A small-molecule ligand and the protein it binds are described below.
Small molecule (SMILES): OC[C@H]1O[C@@H](O)[C@H](O)[C@@H](O)[C@H]1O

Sequence of chain 1.A:
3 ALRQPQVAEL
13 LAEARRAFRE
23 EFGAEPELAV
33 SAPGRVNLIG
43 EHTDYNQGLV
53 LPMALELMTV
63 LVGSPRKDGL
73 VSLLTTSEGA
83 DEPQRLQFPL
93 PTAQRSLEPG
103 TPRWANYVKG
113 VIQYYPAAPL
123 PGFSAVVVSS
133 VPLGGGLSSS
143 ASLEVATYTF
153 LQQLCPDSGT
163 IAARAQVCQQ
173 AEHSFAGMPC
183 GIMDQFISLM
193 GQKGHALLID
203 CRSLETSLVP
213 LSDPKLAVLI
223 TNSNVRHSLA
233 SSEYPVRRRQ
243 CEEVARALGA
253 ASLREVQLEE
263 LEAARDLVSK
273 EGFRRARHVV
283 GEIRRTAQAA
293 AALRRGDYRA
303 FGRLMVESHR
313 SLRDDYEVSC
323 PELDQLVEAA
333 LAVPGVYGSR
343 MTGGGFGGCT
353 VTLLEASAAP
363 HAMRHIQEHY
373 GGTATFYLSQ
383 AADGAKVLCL

Binding-site contacts:
Ligand atom O3 contacts residue TYR236 of chain 1.A at 3.5 Å (h-bond).
Ligand atom C3 contacts residue ASP186 of chain 1.A at 3.6 Å.
Ligand atom O3 contacts residue GLY183 of chain 1.A at 2.9 Å (h-bond).
Ligand atom O6 contacts residue HIS44 of chain 1.A at 2.7 Å (h-bond).
Ligand atom O6 contacts residue GLY42 of chain 1.A at 4.2 Å.
Ligand atom C4 contacts residue ASP46 of chain 1.A at 3.3 Å.
Ligand atom O5 contacts residue TYR236 of chain 1.A at 3.8 Å.
Ligand atom C2 contacts residue TYR236 of chain 1.A at 3.7 Å (hydrophobic).
Ligand atom C3 contacts residue MET185 of chain 1.A at 3.9 Å (hydrophobic).
Ligand atom O4 contacts residue TYR47 of chain 1.A at 3.6 Å.
Ligand atom O3 contacts residue ASP186 of chain 1.A at 4.2 Å.
Ligand atom O1 contacts residue GLY346 of chain 1.A at 3.4 Å (h-bond).
Ligand atom C5 contacts residue GLU43 of chain 1.A at 4.1 Å.
Ligand atom O3 contacts residue CYS182 of chain 1.A at 3.8 Å.
Ligand atom O4 contacts residue ASP46 of chain 1.A at 2.8 Å (salt-bridge).
Ligand atom C3 contacts residue GLY183 of chain 1.A at 4.2 Å.
Ligand atom O2 contacts residue CYS182 of chain 1.A at 3.6 Å.
Ligand atom O1 contacts residue TYR236 of chain 1.A at 4.3 Å.
Ligand atom O6 contacts residue MET185 of chain 1.A at 3.9 Å.
Ligand atom O4 contacts residue TYR236 of chain 1.A at 2.7 Å (h-bond).
Ligand atom O3 contacts residue ASP46 of chain 1.A at 2.7 Å (salt-bridge).
Ligand atom C6 contacts residue HIS44 of chain 1.A at 3.4 Å.
Ligand atom C6 contacts residue GLY345 of chain 1.A at 4.0 Å.
Ligand atom C1 contacts residue GLY346 of chain 1.A at 3.8 Å.
Ligand atom C3 contacts residue TYR236 of chain 1.A at 3.9 Å (hydrophobic).
Ligand atom O6 contacts residue GLU43 of chain 1.A at 2.6 Å (salt-bridge).
Ligand atom C3 contacts residue ASP46 of chain 1.A at 3.4 Å.
Ligand atom C2 contacts residue CYS182 of chain 1.A at 4.2 Å (hydrophobic).
Ligand atom C4 contacts residue TYR236 of chain 1.A at 3.8 Å (hydrophobic).
Ligand atom C5 contacts residue MET185 of chain 1.A at 3.7 Å (hydrophobic).
Ligand atom O2 contacts residue ASP186 of chain 1.A at 2.8 Å (salt-bridge).
Ligand atom C1 contacts residue ASP186 of chain 1.A at 4.0 Å.
Ligand atom O6 contacts residue GLY345 of chain 1.A at 4.2 Å.
Ligand atom C1 contacts residue TYR236 of chain 1.A at 4.3 Å (hydrophobic).
Ligand atom O4 contacts residue GLY183 of chain 1.A at 4.3 Å.
Ligand atom C6 contacts residue GLU43 of chain 1.A at 3.6 Å.
Ligand atom O5 contacts residue GLY346 of chain 1.A at 3.4 Å.
Ligand atom O5 contacts residue GLY345 of chain 1.A at 3.8 Å.
Ligand atom C4 contacts residue MET185 of chain 1.A at 3.6 Å (hydrophobic).
Ligand atom C2 contacts residue ASP186 of chain 1.A at 3.7 Å.